A small-molecule ligand and the protein it binds are described below.
Small molecule (SMILES): Oc1ccc(-n2ccnc2)cc1

Binding-site contacts:
Ligand atom C4 contacts residue PRO231 of chain 1.A at 3.4 Å (hydrophobic).
Ligand atom N3 contacts residue VAL233 of chain 1.A at 3.6 Å.
Ligand atom C5 contacts residue GLY252 of chain 1.A at 3.5 Å.
Ligand atom NFE contacts residue HEM1 of chain 1.B at 2.3 Å.
Ligand atom C16 contacts residue VAL233 of chain 1.A at 3.8 Å (hydrophobic).
Ligand atom C5 contacts residue ASN251 of chain 1.A at 4.2 Å.
Ligand atom C15 contacts residue PRO231 of chain 1.A at 4.2 Å (hydrophobic).
Ligand atom C12 contacts residue MR11 of chain 1.D at 3.7 Å.
Ligand atom NFE contacts residue PHE250 of chain 1.A at 4.1 Å.
Ligand atom C2 contacts residue MR11 of chain 1.D at 3.9 Å.
Ligand atom N3 contacts residue MR11 of chain 1.D at 3.5 Å (h-bond).
Ligand atom C4 contacts residue GLY252 of chain 1.A at 3.9 Å.
Ligand atom N3 contacts residue HEM1 of chain 1.B at 4.3 Å.
Ligand atom C2 contacts residue PHE250 of chain 1.A at 4.4 Å (hydrophobic).
Ligand atom C5 contacts residue PRO231 of chain 1.A at 4.2 Å (hydrophobic).
Ligand atom C5 contacts residue HEM1 of chain 1.B at 3.3 Å.
Ligand atom C16 contacts residue ALA232 of chain 1.A at 4.1 Å (hydrophobic).
Ligand atom C13 contacts residue MR11 of chain 1.D at 4.1 Å.
Ligand atom C16 contacts residue MR11 of chain 1.D at 3.9 Å.
Ligand atom NFE contacts residue CYS81 of chain 1.A at 4.5 Å.
Ligand atom C2 contacts residue HEM1 of chain 1.B at 3.2 Å.
Ligand atom O17 contacts residue GLN144 of chain 1.A at 2.3 Å (h-bond).
Ligand atom C11 contacts residue MR11 of chain 1.D at 3.4 Å.
Ligand atom C16 contacts residue PRO231 of chain 1.A at 3.7 Å (hydrophobic).
Ligand atom C13 contacts residue VAL233 of chain 1.A at 4.3 Å (hydrophobic).
Ligand atom C15 contacts residue GLN144 of chain 1.A at 3.3 Å.
Ligand atom C4 contacts residue VAL233 of chain 1.A at 4.0 Å (hydrophobic).
Ligand atom C12 contacts residue VAL233 of chain 1.A at 3.8 Å (hydrophobic).
Ligand atom C5 contacts residue PHE250 of chain 1.A at 4.2 Å (hydrophobic).
Ligand atom C4 contacts residue HEM1 of chain 1.B at 4.4 Å.
Ligand atom C14 contacts residue GLN144 of chain 1.A at 3.2 Å.
Ligand atom N3 contacts residue PRO231 of chain 1.A at 4.4 Å.
Ligand atom C11 contacts residue VAL233 of chain 1.A at 3.5 Å (hydrophobic).
Ligand atom C15 contacts residue VAL233 of chain 1.A at 4.3 Å (hydrophobic).
Ligand atom C4 contacts residue MR11 of chain 1.D at 4.0 Å.
Ligand atom C2 contacts residue VAL233 of chain 1.A at 4.0 Å (hydrophobic).

Sequence of chain 1.A:
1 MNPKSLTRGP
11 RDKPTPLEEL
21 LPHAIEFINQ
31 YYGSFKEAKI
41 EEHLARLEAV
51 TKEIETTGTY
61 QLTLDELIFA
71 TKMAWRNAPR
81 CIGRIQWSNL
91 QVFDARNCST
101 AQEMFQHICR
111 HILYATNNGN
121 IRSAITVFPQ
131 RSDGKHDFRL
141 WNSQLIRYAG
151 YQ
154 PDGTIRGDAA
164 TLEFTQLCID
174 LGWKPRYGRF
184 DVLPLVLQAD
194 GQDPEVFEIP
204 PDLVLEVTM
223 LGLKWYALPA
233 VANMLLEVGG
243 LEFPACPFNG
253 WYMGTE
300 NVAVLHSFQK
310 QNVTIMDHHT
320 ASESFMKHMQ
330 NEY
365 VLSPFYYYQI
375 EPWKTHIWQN